Sequence of chain 1.B:
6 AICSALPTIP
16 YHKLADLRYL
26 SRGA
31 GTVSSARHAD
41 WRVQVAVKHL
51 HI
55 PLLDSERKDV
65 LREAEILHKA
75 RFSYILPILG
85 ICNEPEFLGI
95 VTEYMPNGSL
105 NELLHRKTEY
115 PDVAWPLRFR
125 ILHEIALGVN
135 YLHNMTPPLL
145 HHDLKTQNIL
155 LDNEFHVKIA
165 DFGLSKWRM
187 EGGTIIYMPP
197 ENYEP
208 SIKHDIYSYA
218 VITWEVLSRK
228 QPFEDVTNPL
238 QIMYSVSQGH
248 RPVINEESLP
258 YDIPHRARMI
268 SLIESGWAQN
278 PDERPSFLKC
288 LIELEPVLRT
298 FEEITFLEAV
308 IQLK

Binding-site contacts:
Ligand atom C35 contacts residue LEU80 of chain 1.B at 3.6 Å (hydrophobic).
Ligand atom C10 contacts residue GLU106 of chain 1.B at 3.6 Å.
Ligand atom C49 contacts residue PRO100 of chain 1.B at 3.7 Å (hydrophobic).
Ligand atom C31 contacts residue LYS48 of chain 1.B at 3.7 Å.
Ligand atom C27 contacts residue THR96 of chain 1.B at 3.4 Å.
Ligand atom C06 contacts residue GLU106 of chain 1.B at 3.4 Å.
Ligand atom C46 contacts residue MET99 of chain 1.B at 3.4 Å (hydrophobic).
Ligand atom C31 contacts residue GLU67 of chain 1.B at 3.0 Å.
Ligand atom S30 contacts residue LEU71 of chain 1.B at 3.6 Å.
Ligand atom N40 contacts residue ALA46 of chain 1.B at 3.7 Å.
Ligand atom O54 contacts residue TYR98 of chain 1.B at 2.6 Å (h-bond).
Ligand atom C29 contacts residue LEU80 of chain 1.B at 3.7 Å (hydrophobic).
Ligand atom N40 contacts residue MET99 of chain 1.B at 2.9 Å (h-bond).
Ligand atom C35 contacts residue ASP165 of chain 1.B at 3.7 Å.
Ligand atom P53 contacts residue TYR98 of chain 1.B at 3.7 Å.
Ligand atom C35 contacts residue ALA164 of chain 1.B at 3.7 Å (hydrophobic).
Ligand atom O54 contacts residue LEU25 of chain 1.B at 3.5 Å.
Ligand atom C31 contacts residue LEU71 of chain 1.B at 3.7 Å (hydrophobic).
Ligand atom C29 contacts residue LYS48 of chain 1.B at 3.6 Å.
Ligand atom N37 contacts residue LEU154 of chain 1.B at 3.4 Å.
Ligand atom C49 contacts residue TYR98 of chain 1.B at 3.3 Å (hydrophobic).
Ligand atom C34 contacts residue ASP165 of chain 1.B at 3.7 Å.
Ligand atom O15 contacts residue LEU25 of chain 1.B at 3.6 Å.
Ligand atom C46 contacts residue GLY102 of chain 1.B at 3.2 Å.
Ligand atom C38 contacts residue ALA46 of chain 1.B at 3.3 Å (hydrophobic).
Ligand atom N33 contacts residue ASP165 of chain 1.B at 3.0 Å (salt-bridge).
Ligand atom N33 contacts residue ALA164 of chain 1.B at 3.7 Å.
Ligand atom C31 contacts residue ASP165 of chain 1.B at 3.6 Å.
Ligand atom C38 contacts residue GLU97 of chain 1.B at 3.2 Å.
Ligand atom N22 contacts residue LEU154 of chain 1.B at 3.7 Å.
Ligand atom C21 contacts residue LEU154 of chain 1.B at 3.4 Å (hydrophobic).
Ligand atom C42 contacts residue MET99 of chain 1.B at 3.2 Å (hydrophobic).
Ligand atom C27 contacts residue LYS48 of chain 1.B at 3.5 Å.
Ligand atom C25 contacts residue THR96 of chain 1.B at 3.6 Å.
Ligand atom O16 contacts residue SER26 of chain 1.B at 2.7 Å (h-bond).
Ligand atom C38 contacts residue MET99 of chain 1.B at 3.5 Å (hydrophobic).
Ligand atom N37 contacts residue ALA46 of chain 1.B at 3.4 Å.
Ligand atom N22 contacts residue VAL33 of chain 1.B at 3.6 Å.
Ligand atom C34 contacts residue LEU80 of chain 1.B at 3.5 Å (hydrophobic).
Ligand atom C34 contacts residue LYS48 of chain 1.B at 3.7 Å.

The protein below binds the small molecule below.
Small molecule (SMILES): CC(C)(C)S(=O)(=O)c1cc2c(Nc3ccc4scnc4c3)ncnc2cc1OCCOP(=O)(O)O